The protein below binds the small molecule below.
Small molecule (SMILES): CC[C@H]1NC(=O)N(c2ccc(Oc3ccc(C)c(OC)c3)nc2)C1=O

Sequence of chain 1.A:
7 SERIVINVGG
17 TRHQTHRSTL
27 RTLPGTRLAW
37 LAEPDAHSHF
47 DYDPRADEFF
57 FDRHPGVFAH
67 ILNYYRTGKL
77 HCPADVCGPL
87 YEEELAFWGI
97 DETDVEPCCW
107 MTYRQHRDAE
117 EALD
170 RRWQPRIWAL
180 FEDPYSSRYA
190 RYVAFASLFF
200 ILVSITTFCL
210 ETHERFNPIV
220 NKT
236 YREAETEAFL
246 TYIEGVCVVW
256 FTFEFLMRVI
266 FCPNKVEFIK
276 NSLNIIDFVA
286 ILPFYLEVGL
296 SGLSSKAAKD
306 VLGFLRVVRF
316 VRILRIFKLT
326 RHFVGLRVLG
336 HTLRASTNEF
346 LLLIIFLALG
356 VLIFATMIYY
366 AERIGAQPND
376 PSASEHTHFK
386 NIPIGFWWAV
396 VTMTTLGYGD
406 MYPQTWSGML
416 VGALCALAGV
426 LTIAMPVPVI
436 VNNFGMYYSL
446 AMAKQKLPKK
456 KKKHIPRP

Binding-site contacts:
Ligand atom N3 contacts residue ILE369 of chain 1.C at 3.8 Å.
Ligand atom C2 contacts residue VAL312 of chain 1.A at 4.0 Å (hydrophobic).
Ligand atom C12 contacts residue MET362 of chain 1.C at 4.0 Å (hydrophobic).
Ligand atom C7 contacts residue VAL312 of chain 1.A at 3.4 Å (hydrophobic).
Ligand atom O3 contacts residue MET362 of chain 1.C at 4.0 Å.
Ligand atom C5 contacts residue ARG368 of chain 1.C at 3.9 Å.
Ligand atom C6 contacts residue VAL312 of chain 1.A at 3.6 Å (hydrophobic).
Ligand atom C3 contacts residue ALA371 of chain 1.C at 3.5 Å (hydrophobic).
Ligand atom C1 contacts residue GLN372 of chain 1.C at 3.6 Å.
Ligand atom O4 contacts residue ARG368 of chain 1.C at 3.5 Å.
Ligand atom C15 contacts residue PHE315 of chain 1.A at 3.9 Å (hydrophobic).
Ligand atom N1 contacts residue ALA371 of chain 1.C at 2.8 Å (h-bond).
Ligand atom O1 contacts residue ARG368 of chain 1.C at 3.7 Å.
Ligand atom O1 contacts residue GLY370 of chain 1.C at 2.7 Å (h-bond).
Ligand atom O1 contacts residue ALA371 of chain 1.C at 3.8 Å.
Ligand atom C8 contacts residue VAL312 of chain 1.A at 3.8 Å (hydrophobic).
Ligand atom C3 contacts residue ARG368 of chain 1.C at 3.7 Å.
Ligand atom N1 contacts residue ARG368 of chain 1.C at 3.6 Å.
Ligand atom O4 contacts residue TYR365 of chain 1.C at 4.0 Å.
Ligand atom C1 contacts residue PRO373 of chain 1.C at 3.5 Å (hydrophobic).
Ligand atom C18 contacts residue ARG368 of chain 1.C at 3.2 Å.
Ligand atom N2 contacts residue ARG368 of chain 1.C at 3.2 Å (salt-bridge).
Ligand atom C15 contacts residue TYR365 of chain 1.C at 3.6 Å (hydrophobic).
Ligand atom O1 contacts residue ILE369 of chain 1.C at 3.8 Å.
Ligand atom C13 contacts residue VAL416 of chain 1.C at 4.0 Å (hydrophobic).
Ligand atom C4 contacts residue GLY370 of chain 1.C at 3.5 Å.
Ligand atom C13 contacts residue MET362 of chain 1.C at 3.4 Å (hydrophobic).
Ligand atom C4 contacts residue ARG368 of chain 1.C at 3.3 Å.
Ligand atom O3 contacts residue TYR365 of chain 1.C at 4.0 Å.
Ligand atom C17 contacts residue ILE369 of chain 1.C at 4.0 Å (hydrophobic).
Ligand atom C16 contacts residue TYR365 of chain 1.C at 3.8 Å (hydrophobic).
Ligand atom C4 contacts residue ALA371 of chain 1.C at 3.8 Å (hydrophobic).
Ligand atom C17 contacts residue ARG368 of chain 1.C at 3.8 Å.
Ligand atom C14 contacts residue TYR365 of chain 1.C at 3.9 Å (hydrophobic).
Ligand atom N3 contacts residue TYR365 of chain 1.C at 3.0 Å (h-bond).
Ligand atom C13 contacts residue ALA366 of chain 1.C at 4.0 Å (hydrophobic).
Ligand atom C10 contacts residue ILE369 of chain 1.C at 3.5 Å (hydrophobic).
Ligand atom C11 contacts residue ILE369 of chain 1.C at 4.0 Å (hydrophobic).
Ligand atom C11 contacts residue ALA366 of chain 1.C at 4.0 Å (hydrophobic).
Ligand atom C17 contacts residue TYR365 of chain 1.C at 3.0 Å (hydrophobic).

Sequence of chain 1.C:
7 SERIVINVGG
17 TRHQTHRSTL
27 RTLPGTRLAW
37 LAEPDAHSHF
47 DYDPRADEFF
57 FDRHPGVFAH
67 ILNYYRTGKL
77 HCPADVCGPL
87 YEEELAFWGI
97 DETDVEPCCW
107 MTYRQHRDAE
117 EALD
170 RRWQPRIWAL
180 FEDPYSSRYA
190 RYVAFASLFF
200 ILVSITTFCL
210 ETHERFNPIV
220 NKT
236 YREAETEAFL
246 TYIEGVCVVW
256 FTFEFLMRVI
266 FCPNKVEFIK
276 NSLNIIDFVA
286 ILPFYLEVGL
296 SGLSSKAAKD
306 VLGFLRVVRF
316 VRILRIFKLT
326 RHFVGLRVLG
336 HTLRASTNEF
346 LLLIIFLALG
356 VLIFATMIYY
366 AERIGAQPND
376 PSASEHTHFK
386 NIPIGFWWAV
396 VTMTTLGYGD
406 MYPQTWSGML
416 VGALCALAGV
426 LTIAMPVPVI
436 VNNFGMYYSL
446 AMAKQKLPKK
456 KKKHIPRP